Sequence of chain 1.A:
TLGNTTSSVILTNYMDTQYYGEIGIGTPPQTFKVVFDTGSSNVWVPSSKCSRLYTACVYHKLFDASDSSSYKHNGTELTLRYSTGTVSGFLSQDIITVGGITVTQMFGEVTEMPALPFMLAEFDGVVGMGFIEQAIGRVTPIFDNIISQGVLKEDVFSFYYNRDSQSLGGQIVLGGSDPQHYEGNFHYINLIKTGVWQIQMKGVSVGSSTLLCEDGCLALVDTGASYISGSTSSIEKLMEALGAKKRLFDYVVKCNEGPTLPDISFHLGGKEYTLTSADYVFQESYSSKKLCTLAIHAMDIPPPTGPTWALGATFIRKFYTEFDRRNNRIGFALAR

Binding-site contacts:
Ligand atom C1 contacts residue ASN75 of chain 1.A at 1.4 Å.
Ligand atom O7 contacts residue HIS74 of chain 1.A at 4.1 Å.
Ligand atom C6 contacts residue MET107 of chain 1.A at 4.3 Å (hydrophobic).
Ligand atom N2 contacts residue ASN75 of chain 1.A at 3.0 Å (h-bond).
Ligand atom O5 contacts residue MET107 of chain 1.A at 4.0 Å.
Ligand atom C2 contacts residue THR77 of chain 1.A at 4.5 Å.
Ligand atom C4 contacts residue ASN75 of chain 1.A at 4.2 Å.
Ligand atom C2 contacts residue ASN75 of chain 1.A at 2.4 Å.
Ligand atom C3 contacts residue ASN75 of chain 1.A at 3.8 Å.
Ligand atom C8 contacts residue HIS74 of chain 1.A at 4.5 Å.
Ligand atom O5 contacts residue ASN75 of chain 1.A at 2.3 Å (h-bond).
Ligand atom N2 contacts residue THR77 of chain 1.A at 4.1 Å.
Ligand atom O7 contacts residue ASN75 of chain 1.A at 3.5 Å (h-bond).
Ligand atom C7 contacts residue ASN75 of chain 1.A at 3.5 Å.
Ligand atom C1 contacts residue THR77 of chain 1.A at 4.0 Å.
Ligand atom C8 contacts residue ASN75 of chain 1.A at 3.2 Å.
Ligand atom C5 contacts residue ASN75 of chain 1.A at 3.7 Å.

This small molecule binds to this protein.
Small molecule (SMILES): CC(=O)N[C@@H]1[C@@H](O)[C@H](O)[C@@H](CO)O[C@H]1O